Binding-site contacts:
Ligand atom N3 contacts residue ALA14 of chain 1.B at 3.8 Å.
Ligand atom N3 contacts residue VAL13 of chain 1.B at 3.4 Å (h-bond).
Ligand atom C1H contacts residue NDP1 of chain 1.E at 3.4 Å.
Ligand atom C2 contacts residue GLU34 of chain 1.B at 3.6 Å.
Ligand atom C1D contacts residue GLU34 of chain 1.B at 3.8 Å.
Ligand atom N3 contacts residue MET12 of chain 1.B at 3.3 Å.
Ligand atom O1G contacts residue PHE102 of chain 1.B at 3.3 Å.
Ligand atom C2 contacts residue VAL38 of chain 1.B at 3.4 Å (hydrophobic).
Ligand atom N1 contacts residue NDP1 of chain 1.E at 3.8 Å.
Ligand atom N1F contacts residue NDP1 of chain 1.E at 3.7 Å.
Ligand atom C4 contacts residue NDP1 of chain 1.E at 3.2 Å.
Ligand atom C1U contacts residue ILE57 of chain 1.B at 3.8 Å (hydrophobic).
Ligand atom N1 contacts residue VAL38 of chain 1.B at 3.5 Å.
Ligand atom C6 contacts residue NDP1 of chain 1.E at 3.5 Å.
Ligand atom C1Y contacts residue NDP1 of chain 1.E at 3.7 Å.
Ligand atom C2 contacts residue VAL13 of chain 1.B at 3.5 Å (hydrophobic).
Ligand atom C1I contacts residue PHE102 of chain 1.B at 3.6 Å (hydrophobic).
Ligand atom O1G contacts residue ILE57 of chain 1.B at 3.4 Å.
Ligand atom C2 contacts residue ALA14 of chain 1.B at 3.5 Å (hydrophobic).
Ligand atom N1 contacts residue ALA14 of chain 1.B at 3.5 Å.
Ligand atom C1H contacts residue PHE102 of chain 1.B at 3.8 Å (hydrophobic).
Ligand atom C1K contacts residue ILE57 of chain 1.B at 3.7 Å (hydrophobic).
Ligand atom O1G contacts residue ASN53 of chain 1.B at 2.7 Å (h-bond).
Ligand atom N1F contacts residue PHE102 of chain 1.B at 3.4 Å (h-bond).
Ligand atom C4 contacts residue MET12 of chain 1.B at 3.4 Å (hydrophobic).
Ligand atom N1E contacts residue VAL13 of chain 1.B at 3.3 Å (h-bond).
Ligand atom N1E contacts residue ALA14 of chain 1.B at 3.6 Å (h-bond).
Ligand atom N1E contacts residue MET12 of chain 1.B at 3.6 Å (h-bond).
Ligand atom C6 contacts residue GLU34 of chain 1.B at 3.8 Å.
Ligand atom N1E contacts residue GLU34 of chain 1.B at 2.8 Å (salt-bridge).
Ligand atom N1E contacts residue THR121 of chain 1.B at 3.6 Å.
Ligand atom N1F contacts residue MET12 of chain 1.B at 2.7 Å (h-bond).
Ligand atom C1D contacts residue LEU27 of chain 1.B at 3.7 Å (hydrophobic).
Ligand atom C1I contacts residue NDP1 of chain 1.E at 3.3 Å.
Ligand atom O1G contacts residue NDP1 of chain 1.E at 3.6 Å.
Ligand atom N1 contacts residue GLU34 of chain 1.B at 2.9 Å (salt-bridge).
Ligand atom N3 contacts residue NDP1 of chain 1.E at 3.6 Å (h-bond).
Ligand atom N1E contacts residue VAL38 of chain 1.B at 3.4 Å.
Ligand atom C5 contacts residue NDP1 of chain 1.E at 3.1 Å.
Ligand atom C1Y contacts residue ASN53 of chain 1.B at 3.4 Å.

A small-molecule ligand and the protein it binds are described below.
Small molecule (SMILES): COc1cc([C@@H](O)C#Cc2c(C)nc(N)nc2N)cc(OC)c1OC

Sequence of chain 1.B:
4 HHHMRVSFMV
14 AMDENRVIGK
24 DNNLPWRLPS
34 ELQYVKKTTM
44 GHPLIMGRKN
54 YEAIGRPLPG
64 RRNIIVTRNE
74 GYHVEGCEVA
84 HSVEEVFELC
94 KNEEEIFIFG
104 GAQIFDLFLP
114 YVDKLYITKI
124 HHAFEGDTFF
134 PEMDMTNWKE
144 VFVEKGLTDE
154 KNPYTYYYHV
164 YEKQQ